Sequence of chain 1.A:
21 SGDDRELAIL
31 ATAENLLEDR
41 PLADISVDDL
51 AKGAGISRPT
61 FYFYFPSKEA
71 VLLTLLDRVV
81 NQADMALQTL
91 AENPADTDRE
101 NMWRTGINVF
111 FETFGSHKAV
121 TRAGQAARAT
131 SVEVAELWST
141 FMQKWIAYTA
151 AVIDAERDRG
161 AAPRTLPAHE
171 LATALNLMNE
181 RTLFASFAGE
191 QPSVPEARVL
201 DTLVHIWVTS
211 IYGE

Binding-site contacts:
Ligand atom C2 contacts residue THR149 of chain 1.A at 3.6 Å.
Ligand atom C10 contacts residue ASN179 of chain 1.A at 3.9 Å.
Ligand atom N1 contacts residue ASN176 of chain 1.A at 4.0 Å.
Ligand atom C3 contacts residue THR149 of chain 1.A at 3.4 Å.
Ligand atom C6 contacts residue ASN176 of chain 1.A at 3.7 Å.
Ligand atom CL1 contacts residue PHE114 of chain 1.A at 3.7 Å.
Ligand atom CL1 contacts residue GLU180 of chain 1.A at 3.6 Å.
Ligand atom C4 contacts residue THR149 of chain 1.A at 3.4 Å.
Ligand atom O1 contacts residue PHE110 of chain 1.A at 3.5 Å.
Ligand atom C11 contacts residue ASN179 of chain 1.A at 3.7 Å.
Ligand atom CL1 contacts residue TRP138 of chain 1.A at 3.9 Å.
Ligand atom N2 contacts residue PHE110 of chain 1.A at 3.8 Å.
Ligand atom N1 contacts residue PHE110 of chain 1.A at 3.5 Å.
Ligand atom C4 contacts residue ASN176 of chain 1.A at 3.4 Å.
Ligand atom N2 contacts residue ASN179 of chain 1.A at 3.9 Å.
Ligand atom C6 contacts residue PHE110 of chain 1.A at 3.9 Å (hydrophobic).
Ligand atom C12 contacts residue ILE107 of chain 1.A at 3.7 Å (hydrophobic).
Ligand atom O1 contacts residue ILE107 of chain 1.A at 3.6 Å.
Ligand atom C7 contacts residue ASN176 of chain 1.A at 3.4 Å.
Ligand atom C6 contacts residue ASN179 of chain 1.A at 3.9 Å.
Ligand atom C5 contacts residue PHE110 of chain 1.A at 3.5 Å (hydrophobic).
Ligand atom N2 contacts residue ASN176 of chain 1.A at 3.0 Å (h-bond).
Ligand atom C1 contacts residue TYR148 of chain 1.A at 3.5 Å (hydrophobic).
Ligand atom C5 contacts residue ASN179 of chain 1.A at 3.5 Å.
Ligand atom C9 contacts residue GLU180 of chain 1.A at 4.0 Å.
Ligand atom C8 contacts residue ASN176 of chain 1.A at 4.0 Å.
Ligand atom C11 contacts residue PHE110 of chain 1.A at 3.3 Å (hydrophobic).
Ligand atom C12 contacts residue TRP207 of chain 1.A at 3.7 Å (hydrophobic).
Ligand atom C13 contacts residue GLY106 of chain 1.A at 3.9 Å.
Ligand atom C4 contacts residue TRP207 of chain 1.A at 4.0 Å (hydrophobic).
Ligand atom C5 contacts residue ASN176 of chain 1.A at 3.9 Å.
Ligand atom N1 contacts residue TRP207 of chain 1.A at 3.8 Å.
Ligand atom C4 contacts residue PHE110 of chain 1.A at 3.9 Å (hydrophobic).
Ligand atom CL1 contacts residue PHE184 of chain 1.A at 3.3 Å.
Ligand atom C8 contacts residue MET142 of chain 1.A at 3.7 Å (hydrophobic).
Ligand atom O1 contacts residue ASN179 of chain 1.A at 2.9 Å (h-bond).
Ligand atom C1 contacts residue TRP103 of chain 1.A at 3.8 Å (hydrophobic).
Ligand atom C3 contacts residue LEU87 of chain 1.A at 4.0 Å (hydrophobic).
Ligand atom C10 contacts residue PHE110 of chain 1.A at 3.5 Å (hydrophobic).
Ligand atom C5 contacts residue TRP207 of chain 1.A at 4.0 Å (hydrophobic).

This protein binds this small molecule.
Small molecule (SMILES): CC1CCN(C(=O)Nc2ccc(Cl)cc2)CC1